Binding-site contacts:
Ligand atom S1 contacts residue GLU318 of chain 1.A at 3.7 Å.
Ligand atom C9 contacts residue THR322 of chain 1.A at 3.7 Å.
Ligand atom C13 contacts residue THR322 of chain 1.A at 3.7 Å.
Ligand atom O2 contacts residue GLY321 of chain 1.A at 4.3 Å.
Ligand atom O5 contacts residue GLU323 of chain 1.A at 4.0 Å.
Ligand atom C13 contacts residue GLU323 of chain 1.A at 3.9 Å.
Ligand atom O5 contacts residue THR322 of chain 1.A at 2.8 Å.
Ligand atom C12 contacts residue THR322 of chain 1.A at 4.2 Å.
Ligand atom C4 contacts residue GLY321 of chain 1.A at 4.5 Å.
Ligand atom C10 contacts residue THR322 of chain 1.A at 4.3 Å.
Ligand atom C11 contacts residue MAN3 of chain 1.C at 3.6 Å.
Ligand atom O4 contacts residue GLU323 of chain 1.A at 3.2 Å (salt-bridge).
Ligand atom C12 contacts residue MAN3 of chain 1.C at 3.5 Å.
Ligand atom C2 contacts residue THR322 of chain 1.A at 3.3 Å.
Ligand atom C6 contacts residue THR322 of chain 1.A at 4.3 Å.
Ligand atom N1 contacts residue THR322 of chain 1.A at 3.2 Å (h-bond).
Ligand atom C8 contacts residue GLU323 of chain 1.A at 4.3 Å.
Ligand atom C8 contacts residue THR322 of chain 1.A at 3.1 Å.
Ligand atom O5 contacts residue GLY321 of chain 1.A at 4.4 Å.
Ligand atom N1 contacts residue GLY321 of chain 1.A at 3.2 Å.
Ligand atom N1 contacts residue GLU318 of chain 1.A at 4.2 Å.
Ligand atom C7 contacts residue GLY321 of chain 1.A at 4.2 Å.
Ligand atom C5 contacts residue GLU323 of chain 1.A at 3.8 Å.
Ligand atom S1 contacts residue GLY321 of chain 1.A at 4.4 Å.
Ligand atom C7 contacts residue GLU323 of chain 1.A at 4.2 Å.
Ligand atom O2 contacts residue GLU318 of chain 1.A at 3.0 Å (salt-bridge).
Ligand atom C6 contacts residue GLU323 of chain 1.A at 3.7 Å.
Ligand atom O1 contacts residue GLU318 of chain 1.A at 3.5 Å.
Ligand atom O3 contacts residue GLU323 of chain 1.A at 3.1 Å (salt-bridge).
Ligand atom C3 contacts residue GLY321 of chain 1.A at 3.5 Å.
Ligand atom C3 contacts residue THR322 of chain 1.A at 4.3 Å.
Ligand atom C10 contacts residue MAN3 of chain 1.C at 4.2 Å.
Ligand atom C7 contacts residue THR322 of chain 1.A at 3.3 Å.
Ligand atom N2 contacts residue GLU323 of chain 1.A at 3.0 Å (salt-bridge).
Ligand atom C2 contacts residue GLY321 of chain 1.A at 3.4 Å.

Sequence of chain 1.A:
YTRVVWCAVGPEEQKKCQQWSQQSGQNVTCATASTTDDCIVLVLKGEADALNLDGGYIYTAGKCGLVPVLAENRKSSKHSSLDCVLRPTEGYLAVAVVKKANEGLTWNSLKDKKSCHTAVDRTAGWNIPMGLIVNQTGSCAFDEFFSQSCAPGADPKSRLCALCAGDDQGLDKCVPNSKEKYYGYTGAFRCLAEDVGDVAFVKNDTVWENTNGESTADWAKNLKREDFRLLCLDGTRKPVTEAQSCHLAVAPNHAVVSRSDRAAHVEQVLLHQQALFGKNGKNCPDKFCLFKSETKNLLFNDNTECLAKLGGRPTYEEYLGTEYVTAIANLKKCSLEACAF

This small molecule binds to this protein.
Small molecule (SMILES): CS(=O)(=O)Nc1ccc([N+](=O)[O-])cc1Oc1ccccc1